This small molecule binds to this protein.
Small molecule (SMILES): CC(=O)N[C@@H]1[C@@H](O)[C@H](O)[C@@H](CO)O[C@H]1O

Sequence of chain 1.S:
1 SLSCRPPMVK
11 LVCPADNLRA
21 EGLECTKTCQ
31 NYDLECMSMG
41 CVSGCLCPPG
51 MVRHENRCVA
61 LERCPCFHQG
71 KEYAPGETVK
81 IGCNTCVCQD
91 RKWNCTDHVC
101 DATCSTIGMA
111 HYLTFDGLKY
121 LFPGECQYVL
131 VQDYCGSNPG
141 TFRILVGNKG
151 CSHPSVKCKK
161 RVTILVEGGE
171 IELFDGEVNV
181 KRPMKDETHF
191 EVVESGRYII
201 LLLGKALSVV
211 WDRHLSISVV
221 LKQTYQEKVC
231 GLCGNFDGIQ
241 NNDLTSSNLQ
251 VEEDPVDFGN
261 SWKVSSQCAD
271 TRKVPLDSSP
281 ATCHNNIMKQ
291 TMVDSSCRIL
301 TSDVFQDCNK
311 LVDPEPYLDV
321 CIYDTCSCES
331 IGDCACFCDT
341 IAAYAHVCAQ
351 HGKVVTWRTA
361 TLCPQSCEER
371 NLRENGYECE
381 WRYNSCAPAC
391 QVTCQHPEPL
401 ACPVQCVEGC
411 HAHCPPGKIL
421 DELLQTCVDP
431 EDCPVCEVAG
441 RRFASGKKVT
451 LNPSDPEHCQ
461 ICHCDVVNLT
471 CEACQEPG

Binding-site contacts:
Ligand atom C5 contacts residue ASN384 of chain 1.S at 3.5 Å.
Ligand atom C1 contacts residue ASN384 of chain 1.S at 1.4 Å.
Ligand atom C8 contacts residue CYS386 of chain 1.S at 3.1 Å (hydrophobic).
Ligand atom C3 contacts residue ASN384 of chain 1.S at 3.9 Å.
Ligand atom N2 contacts residue ASN384 of chain 1.S at 3.2 Å (h-bond).
Ligand atom O7 contacts residue ALA387 of chain 1.S at 2.5 Å.
Ligand atom C8 contacts residue PRO388 of chain 1.S at 4.1 Å (hydrophobic).
Ligand atom C1 contacts residue ALA387 of chain 1.S at 4.2 Å (hydrophobic).
Ligand atom C5 contacts residue ARG382 of chain 1.S at 3.9 Å.
Ligand atom C6 contacts residue ARG382 of chain 1.S at 3.9 Å.
Ligand atom C8 contacts residue ASN384 of chain 1.S at 3.9 Å.
Ligand atom C7 contacts residue ALA387 of chain 1.S at 3.4 Å (hydrophobic).
Ligand atom O7 contacts residue PRO388 of chain 1.S at 2.1 Å.
Ligand atom C6 contacts residue ASN384 of chain 1.S at 4.3 Å.
Ligand atom N2 contacts residue PRO388 of chain 1.S at 4.2 Å.
Ligand atom O7 contacts residue CYS386 of chain 1.S at 3.8 Å.
Ligand atom O6 contacts residue TYR383 of chain 1.S at 4.3 Å.
Ligand atom C7 contacts residue PRO388 of chain 1.S at 3.2 Å (hydrophobic).
Ligand atom O6 contacts residue ASN384 of chain 1.S at 3.8 Å.
Ligand atom C2 contacts residue ASN384 of chain 1.S at 2.6 Å.
Ligand atom O6 contacts residue ARG382 of chain 1.S at 3.5 Å (salt-bridge).
Ligand atom C7 contacts residue ASN384 of chain 1.S at 3.3 Å.
Ligand atom O5 contacts residue ASN384 of chain 1.S at 2.2 Å (h-bond).
Ligand atom C7 contacts residue CYS386 of chain 1.S at 3.8 Å (hydrophobic).
Ligand atom O7 contacts residue ASN384 of chain 1.S at 3.6 Å (h-bond).
Ligand atom C8 contacts residue ALA387 of chain 1.S at 3.9 Å (hydrophobic).
Ligand atom O4 contacts residue ARG382 of chain 1.S at 4.5 Å.
Ligand atom N2 contacts residue ALA387 of chain 1.S at 4.3 Å.
Ligand atom C4 contacts residue ASN384 of chain 1.S at 4.2 Å.